Binding-site contacts:
Ligand atom C6 contacts residue LYS55 of chain 1.A at 4.1 Å.
Ligand atom C1 contacts residue VAL171 of chain 1.A at 3.8 Å (hydrophobic).
Ligand atom C3 contacts residue VAL171 of chain 1.A at 3.6 Å (hydrophobic).
Ligand atom C2 contacts residue VAL171 of chain 1.A at 3.7 Å (hydrophobic).
Ligand atom C6 contacts residue VAL40 of chain 1.A at 4.1 Å (hydrophobic).
Ligand atom C10 contacts residue VAL32 of chain 1.A at 3.8 Å (hydrophobic).
Ligand atom N16 contacts residue LEU161 of chain 1.A at 3.3 Å.
Ligand atom N14 contacts residue GLU107 of chain 1.A at 3.6 Å.
Ligand atom N5 contacts residue VAL40 of chain 1.A at 3.7 Å.
Ligand atom N14 contacts residue LEU161 of chain 1.A at 3.5 Å.
Ligand atom C4 contacts residue VAL40 of chain 1.A at 3.5 Å (hydrophobic).
Ligand atom N5 contacts residue ASP172 of chain 1.A at 3.8 Å.
Ligand atom C11 contacts residue VAL32 of chain 1.A at 3.8 Å (hydrophobic).
Ligand atom C15 contacts residue ALA53 of chain 1.A at 3.1 Å (hydrophobic).
Ligand atom C2 contacts residue VAL40 of chain 1.A at 3.9 Å (hydrophobic).
Ligand atom C12 contacts residue CYS109 of chain 1.A at 3.2 Å (hydrophobic).
Ligand atom C9 contacts residue VAL32 of chain 1.A at 4.1 Å (hydrophobic).
Ligand atom N13 contacts residue CYS109 of chain 1.A at 3.8 Å.
Ligand atom C3 contacts residue VAL40 of chain 1.A at 3.6 Å (hydrophobic).
Ligand atom C8 contacts residue VAL40 of chain 1.A at 3.9 Å (hydrophobic).
Ligand atom N7 contacts residue LEU161 of chain 1.A at 4.1 Å.
Ligand atom C15 contacts residue LEU161 of chain 1.A at 3.4 Å (hydrophobic).
Ligand atom N16 contacts residue VAL171 of chain 1.A at 4.1 Å.
Ligand atom N5 contacts residue VAL171 of chain 1.A at 4.1 Å.
Ligand atom C15 contacts residue CYS109 of chain 1.A at 3.8 Å (hydrophobic).
Ligand atom C1 contacts residue ASP172 of chain 1.A at 4.2 Å.
Ligand atom N14 contacts residue CYS109 of chain 1.A at 3.0 Å (h-bond).
Ligand atom C12 contacts residue PHE108 of chain 1.A at 3.7 Å (hydrophobic).
Ligand atom N7 contacts residue VAL40 of chain 1.A at 3.6 Å.
Ligand atom N14 contacts residue PHE108 of chain 1.A at 3.8 Å.
Ligand atom C11 contacts residue CYS109 of chain 1.A at 4.1 Å (hydrophobic).
Ligand atom C9 contacts residue LEU161 of chain 1.A at 3.5 Å (hydrophobic).
Ligand atom C8 contacts residue LEU161 of chain 1.A at 3.4 Å (hydrophobic).
Ligand atom C6 contacts residue ASP172 of chain 1.A at 3.5 Å.
Ligand atom N16 contacts residue ALA53 of chain 1.A at 3.4 Å.
Ligand atom C4 contacts residue VAL171 of chain 1.A at 3.9 Å (hydrophobic).
Ligand atom C15 contacts residue GLU107 of chain 1.A at 3.2 Å.
Ligand atom N13 contacts residue LEU161 of chain 1.A at 3.6 Å.
Ligand atom N5 contacts residue GLY35 of chain 1.A at 3.6 Å.
Ligand atom N14 contacts residue ALA53 of chain 1.A at 3.6 Å.

Sequence of chain 1.A:
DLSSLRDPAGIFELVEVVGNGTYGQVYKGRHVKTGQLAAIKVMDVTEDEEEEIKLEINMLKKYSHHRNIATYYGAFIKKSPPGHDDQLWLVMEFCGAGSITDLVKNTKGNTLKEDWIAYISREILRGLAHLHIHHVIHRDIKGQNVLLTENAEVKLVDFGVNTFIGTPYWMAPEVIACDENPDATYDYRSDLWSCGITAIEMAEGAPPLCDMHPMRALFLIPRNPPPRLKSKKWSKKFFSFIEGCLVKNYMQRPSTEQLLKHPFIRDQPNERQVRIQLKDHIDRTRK

A small-molecule ligand and the protein it binds are described below.
Small molecule (SMILES): c1cncc(Nc2ncnn3cccc23)c1